Sequence of chain 1.B:
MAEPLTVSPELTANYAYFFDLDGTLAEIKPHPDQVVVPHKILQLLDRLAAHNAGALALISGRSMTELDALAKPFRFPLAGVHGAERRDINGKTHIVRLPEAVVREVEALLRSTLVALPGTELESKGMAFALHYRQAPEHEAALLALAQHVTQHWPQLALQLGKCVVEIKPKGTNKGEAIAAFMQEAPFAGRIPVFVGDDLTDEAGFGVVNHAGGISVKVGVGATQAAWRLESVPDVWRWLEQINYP

The small molecule below binds the protein below.
Small molecule (SMILES): O=S(=O)(O)OC[C@H]1O[C@H](O[C@H]2O[C@H](CO)[C@@H](O)[C@H](O)[C@H]2O)[C@H](O)[C@@H](O)[C@@H]1O

Binding-site contacts:
Ligand atom O19 contacts residue LYS163 of chain 1.B at 2.8 Å (salt-bridge).
Ligand atom O21 contacts residue LYS29 of chain 1.B at 3.0 Å (salt-bridge).
Ligand atom O10 contacts residue LYS125 of chain 1.B at 3.0 Å.
Ligand atom O07 contacts residue PRO32 of chain 1.B at 3.4 Å.
Ligand atom S24 contacts residue MG1 of chain 1.E at 3.5 Å.
Ligand atom O11 contacts residue ASP22 of chain 1.B at 3.5 Å (salt-bridge).
Ligand atom O27 contacts residue ASP22 of chain 1.B at 3.4 Å (salt-bridge).
Ligand atom C20 contacts residue LYS29 of chain 1.B at 3.2 Å.
Ligand atom O21 contacts residue VAL35 of chain 1.B at 3.2 Å.
Ligand atom O18 contacts residue CYS164 of chain 1.B at 3.6 Å.
Ligand atom O25 contacts residue ASP20 of chain 1.B at 2.7 Å (salt-bridge).
Ligand atom O23 contacts residue ARG134 of chain 1.B at 3.0 Å (salt-bridge).
Ligand atom O26 contacts residue LEU21 of chain 1.B at 3.4 Å (h-bond).
Ligand atom O26 contacts residue SER60 of chain 1.B at 3.3 Å (h-bond).
Ligand atom O07 contacts residue HIS132 of chain 1.B at 3.3 Å.
Ligand atom O06 contacts residue ASP22 of chain 1.B at 3.1 Å (salt-bridge).
Ligand atom O27 contacts residue ASP20 of chain 1.B at 2.9 Å (salt-bridge).
Ligand atom C02 contacts residue GLU167 of chain 1.B at 3.6 Å.
Ligand atom O08 contacts residue LYS125 of chain 1.B at 3.5 Å (salt-bridge).
Ligand atom O19 contacts residue VAL165 of chain 1.B at 3.3 Å.
Ligand atom O25 contacts residue GLY61 of chain 1.B at 2.6 Å (h-bond).
Ligand atom O25 contacts residue SER60 of chain 1.B at 3.1 Å.
Ligand atom O10 contacts residue GLU123 of chain 1.B at 3.0 Å (salt-bridge).
Ligand atom O18 contacts residue LYS163 of chain 1.B at 2.7 Å (salt-bridge).
Ligand atom O27 contacts residue MG1 of chain 1.E at 2.0 Å.
Ligand atom C16 contacts residue LYS163 of chain 1.B at 3.6 Å.
Ligand atom C17 contacts residue ARG134 of chain 1.B at 3.5 Å.
Ligand atom O11 contacts residue GLY61 of chain 1.B at 3.5 Å (h-bond).
Ligand atom O23 contacts residue LYS29 of chain 1.B at 3.2 Å (salt-bridge).
Ligand atom O26 contacts residue ASP20 of chain 1.B at 2.9 Å (salt-bridge).
Ligand atom S24 contacts residue ASP20 of chain 1.B at 3.0 Å (salt-bridge).
Ligand atom O25 contacts residue LYS175 of chain 1.B at 2.8 Å (salt-bridge).
Ligand atom O18 contacts residue ARG134 of chain 1.B at 2.9 Å (salt-bridge).
Ligand atom O07 contacts residue GLU123 of chain 1.B at 3.4 Å (salt-bridge).
Ligand atom S24 contacts residue GLY61 of chain 1.B at 3.5 Å (h-bond).
Ligand atom C15 contacts residue LYS163 of chain 1.B at 3.5 Å.
Ligand atom O08 contacts residue GLU167 of chain 1.B at 2.5 Å (salt-bridge).
Ligand atom C05 contacts residue ASP22 of chain 1.B at 3.4 Å.
Ligand atom O13 contacts residue ASP22 of chain 1.B at 3.6 Å.
Ligand atom O26 contacts residue ASP22 of chain 1.B at 2.7 Å (salt-bridge).